Sequence of chain 1.A:
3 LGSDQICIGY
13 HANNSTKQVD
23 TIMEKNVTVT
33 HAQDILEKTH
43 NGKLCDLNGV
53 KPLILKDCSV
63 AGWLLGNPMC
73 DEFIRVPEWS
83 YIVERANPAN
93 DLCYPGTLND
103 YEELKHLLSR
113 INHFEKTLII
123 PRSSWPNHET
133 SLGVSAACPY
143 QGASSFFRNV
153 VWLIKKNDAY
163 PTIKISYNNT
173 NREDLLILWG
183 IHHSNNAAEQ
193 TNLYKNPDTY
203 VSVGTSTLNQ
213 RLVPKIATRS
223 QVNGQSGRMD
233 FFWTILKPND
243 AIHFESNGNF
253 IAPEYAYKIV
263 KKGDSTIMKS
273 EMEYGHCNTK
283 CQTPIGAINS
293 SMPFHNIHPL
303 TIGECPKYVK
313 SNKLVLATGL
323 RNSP

Binding-site contacts:
Ligand atom C2 contacts residue ASN291 of chain 1.A at 2.6 Å.
Ligand atom C8 contacts residue ASN280 of chain 1.A at 3.9 Å.
Ligand atom O5 contacts residue ASN291 of chain 1.A at 2.4 Å (h-bond).
Ligand atom C3 contacts residue ASN291 of chain 1.A at 3.9 Å.
Ligand atom C1 contacts residue ASN291 of chain 1.A at 1.5 Å.
Ligand atom C5 contacts residue ASN291 of chain 1.A at 3.6 Å.
Ligand atom O7 contacts residue ASN291 of chain 1.A at 4.5 Å.
Ligand atom N2 contacts residue ASN291 of chain 1.A at 2.9 Å (h-bond).
Ligand atom C7 contacts residue ASN291 of chain 1.A at 3.9 Å.
Ligand atom C4 contacts residue ASN291 of chain 1.A at 4.3 Å.

A small-molecule ligand and the protein it binds are described below.
Small molecule (SMILES): CC(=O)N[C@@H]1[C@@H](O)[C@H](O)[C@@H](CO)O[C@H]1O